Binding-site contacts:
Ligand atom C50 contacts residue GLN63 of chain 5.A at 3.4 Å.
Ligand atom O39 contacts residue LYS70 of chain 5.A at 3.5 Å.
Ligand atom C14 contacts residue TYR130 of chain 5.A at 3.5 Å (hydrophobic).
Ligand atom F35 contacts residue LEU56 of chain 5.A at 3.4 Å.
Ligand atom C36 contacts residue ASN57 of chain 5.A at 3.1 Å.
Ligand atom F46 contacts residue ARG173 of chain 1.A at 3.3 Å.
Ligand atom N37 contacts residue ASN57 of chain 5.A at 2.4 Å (h-bond).
Ligand atom N05 contacts residue LYS70 of chain 5.A at 3.5 Å.
Ligand atom O08 contacts residue ASN74 of chain 5.A at 3.1 Å (h-bond).
Ligand atom C28 contacts residue ASN57 of chain 5.A at 3.2 Å.
Ligand atom C33 contacts residue MET66 of chain 5.A at 3.2 Å (hydrophobic).
Ligand atom C14 contacts residue ASN53 of chain 5.A at 3.4 Å.
Ligand atom C49 contacts residue GLN63 of chain 5.A at 3.4 Å.
Ligand atom C14 contacts residue THR107 of chain 5.A at 3.6 Å.
Ligand atom F32 contacts residue LEU69 of chain 5.A at 3.1 Å.
Ligand atom C24 contacts residue GLY106 of chain 5.A at 3.6 Å.
Ligand atom C29 contacts residue ASN57 of chain 5.A at 3.6 Å.
Ligand atom C04 contacts residue LYS70 of chain 5.A at 3.5 Å.
Ligand atom C28 contacts residue ASN53 of chain 5.A at 3.4 Å.
Ligand atom C36 contacts residue LEU56 of chain 5.A at 3.6 Å (hydrophobic).
Ligand atom N05 contacts residue ASN74 of chain 5.A at 3.6 Å (h-bond).
Ligand atom C21 contacts residue ASN57 of chain 5.A at 3.6 Å.
Ligand atom N03 contacts residue LYS70 of chain 5.A at 3.6 Å.
Ligand atom C27 contacts residue ASN57 of chain 5.A at 3.3 Å.
Ligand atom C14 contacts residue ALA105 of chain 5.A at 3.6 Å (hydrophobic).
Ligand atom C50 contacts residue GLN67 of chain 5.A at 3.5 Å.
Ligand atom O09 contacts residue LYS70 of chain 5.A at 3.0 Å (salt-bridge).
Ligand atom C38 contacts residue ASN57 of chain 5.A at 3.4 Å.
Ligand atom F32 contacts residue ILE73 of chain 5.A at 3.2 Å.
Ligand atom C40 contacts residue ASN57 of chain 5.A at 3.6 Å.
Ligand atom O18 contacts residue THR107 of chain 5.A at 3.0 Å (h-bond).
Ligand atom N25 contacts residue ASN57 of chain 5.A at 2.9 Å (h-bond).
Ligand atom CL12 contacts residue ILE73 of chain 5.A at 3.6 Å.
Ligand atom O18 contacts residue GLY106 of chain 5.A at 3.5 Å (h-bond).
Ligand atom C51 contacts residue GLN67 of chain 5.A at 3.2 Å.
Ligand atom F32 contacts residue LYS70 of chain 5.A at 3.0 Å.
Ligand atom C31 contacts residue LYS70 of chain 5.A at 3.4 Å.
Ligand atom C13 contacts residue TYR130 of chain 5.A at 3.4 Å (hydrophobic).
Ligand atom CL12 contacts residue ASN74 of chain 5.A at 3.0 Å.
Ligand atom F35 contacts residue MET66 of chain 5.A at 3.1 Å.

Sequence of chain 5.A:
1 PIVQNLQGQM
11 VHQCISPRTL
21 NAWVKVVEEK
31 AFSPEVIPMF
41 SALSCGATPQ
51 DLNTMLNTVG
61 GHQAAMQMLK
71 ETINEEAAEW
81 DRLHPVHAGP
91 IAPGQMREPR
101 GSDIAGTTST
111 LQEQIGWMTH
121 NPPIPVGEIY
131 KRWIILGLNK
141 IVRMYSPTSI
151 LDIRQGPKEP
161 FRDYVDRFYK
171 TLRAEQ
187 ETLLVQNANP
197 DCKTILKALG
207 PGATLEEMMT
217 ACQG

This small molecule binds to this protein.
Small molecule (SMILES): Cn1nc(NS(C)(=O)=O)c2c(Cl)ccc(-n3c([C@H](Cc4cc(F)cc(F)c4)NC(=O)Cn4[nH]c(C(F)F)c5cccc4-5)nc4ccccc4c3=O)c21

Sequence of chain 1.A:
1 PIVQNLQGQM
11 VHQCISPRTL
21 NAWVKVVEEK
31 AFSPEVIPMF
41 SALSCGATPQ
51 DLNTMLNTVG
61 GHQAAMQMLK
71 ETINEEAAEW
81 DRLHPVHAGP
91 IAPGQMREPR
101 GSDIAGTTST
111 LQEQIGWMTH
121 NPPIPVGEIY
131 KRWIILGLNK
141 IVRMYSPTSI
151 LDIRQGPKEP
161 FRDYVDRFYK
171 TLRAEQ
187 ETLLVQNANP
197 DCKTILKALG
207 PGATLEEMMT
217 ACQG